Binding-site contacts:
Ligand atom C2' contacts residue HIS412 of chain 1.SA at 3.1 Å.
Ligand atom C8 contacts residue HIS412 of chain 1.SA at 3.4 Å.
Ligand atom N6 contacts residue PHE420 of chain 1.SA at 3.7 Å.
Ligand atom C1' contacts residue HIS412 of chain 1.SA at 4.3 Å.
Ligand atom N1 contacts residue PHE420 of chain 1.SA at 4.2 Å.
Ligand atom C4 contacts residue PRO203 of chain 1.SA at 4.2 Å (hydrophobic).
Ligand atom O3' contacts residue PRO413 of chain 1.SA at 4.2 Å.
Ligand atom C4 contacts residue PRO413 of chain 1.SA at 4.0 Å (hydrophobic).
Ligand atom C2 contacts residue GLY421 of chain 1.SA at 3.4 Å.
Ligand atom C6 contacts residue PRO413 of chain 1.SA at 3.8 Å (hydrophobic).
Ligand atom N6 contacts residue GLY421 of chain 1.SA at 3.3 Å (h-bond).
Ligand atom N6 contacts residue GLY419 of chain 1.SA at 3.5 Å (h-bond).
Ligand atom N7 contacts residue SER414 of chain 1.SA at 3.6 Å.
Ligand atom N1 contacts residue GLY421 of chain 1.SA at 3.1 Å (h-bond).
Ligand atom C5 contacts residue SER414 of chain 1.SA at 3.9 Å.
Ligand atom C5 contacts residue PRO203 of chain 1.SA at 3.9 Å (hydrophobic).
Ligand atom C8 contacts residue PRO203 of chain 1.SA at 4.2 Å (hydrophobic).
Ligand atom C6 contacts residue GLY421 of chain 1.SA at 3.6 Å.
Ligand atom C2 contacts residue PRO413 of chain 1.SA at 3.5 Å (hydrophobic).
Ligand atom N9 contacts residue PRO203 of chain 1.SA at 4.4 Å.
Ligand atom C1' contacts residue PRO413 of chain 1.SA at 3.9 Å (hydrophobic).
Ligand atom C2 contacts residue ILE404 of chain 1.SA at 4.4 Å (hydrophobic).
Ligand atom N9 contacts residue PRO413 of chain 1.SA at 4.3 Å.
Ligand atom C8 contacts residue SER414 of chain 1.SA at 4.3 Å.
Ligand atom C3' contacts residue HIS412 of chain 1.SA at 4.0 Å.
Ligand atom N7 contacts residue ASN391 of chain 1.SA at 3.9 Å.
Ligand atom N3 contacts residue PRO413 of chain 1.SA at 3.8 Å.
Ligand atom N6 contacts residue SER414 of chain 1.SA at 3.7 Å.
Ligand atom N9 contacts residue HIS412 of chain 1.SA at 4.3 Å.
Ligand atom N1 contacts residue PRO413 of chain 1.SA at 3.5 Å (h-bond).
Ligand atom N7 contacts residue PRO203 of chain 1.SA at 4.0 Å.
Ligand atom C6 contacts residue VAL202 of chain 1.SA at 4.2 Å (hydrophobic).
Ligand atom N1 contacts residue VAL202 of chain 1.SA at 3.7 Å.
Ligand atom C2' contacts residue PRO413 of chain 1.SA at 3.8 Å (hydrophobic).
Ligand atom C6 contacts residue PRO203 of chain 1.SA at 4.3 Å (hydrophobic).
Ligand atom C6 contacts residue SER414 of chain 1.SA at 4.0 Å.
Ligand atom C5 contacts residue PRO413 of chain 1.SA at 4.0 Å (hydrophobic).
Ligand atom N6 contacts residue PRO415 of chain 1.SA at 4.2 Å.
Ligand atom C2 contacts residue VAL202 of chain 1.SA at 4.2 Å (hydrophobic).
Ligand atom N7 contacts residue HIS412 of chain 1.SA at 4.1 Å.

A small-molecule ligand and the protein it binds are described below.
Small molecule (SMILES): Nc1ncnc2c1ncn2[C@H]1C[C@H](O)[C@@H](COP(=O)(O)O)O1

Sequence of chain 1.SA:
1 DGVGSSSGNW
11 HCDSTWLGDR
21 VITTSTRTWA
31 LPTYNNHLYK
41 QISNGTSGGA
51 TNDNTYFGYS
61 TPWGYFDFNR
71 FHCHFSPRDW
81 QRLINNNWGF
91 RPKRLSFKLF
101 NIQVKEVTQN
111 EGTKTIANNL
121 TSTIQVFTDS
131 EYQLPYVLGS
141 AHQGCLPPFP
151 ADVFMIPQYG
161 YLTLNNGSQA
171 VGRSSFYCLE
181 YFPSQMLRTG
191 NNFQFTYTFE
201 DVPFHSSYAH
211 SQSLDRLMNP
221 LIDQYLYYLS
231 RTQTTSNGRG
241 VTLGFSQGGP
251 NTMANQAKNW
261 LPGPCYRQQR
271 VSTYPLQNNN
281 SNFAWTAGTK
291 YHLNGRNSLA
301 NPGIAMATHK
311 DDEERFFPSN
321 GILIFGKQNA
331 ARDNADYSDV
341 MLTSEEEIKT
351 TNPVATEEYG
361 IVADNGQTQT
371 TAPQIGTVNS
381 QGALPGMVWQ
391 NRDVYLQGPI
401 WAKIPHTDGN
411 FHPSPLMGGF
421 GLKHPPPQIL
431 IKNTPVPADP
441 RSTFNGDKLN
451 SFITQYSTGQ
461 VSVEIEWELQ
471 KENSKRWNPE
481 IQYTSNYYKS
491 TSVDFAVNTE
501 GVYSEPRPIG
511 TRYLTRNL